Sequence of chain 6.F:
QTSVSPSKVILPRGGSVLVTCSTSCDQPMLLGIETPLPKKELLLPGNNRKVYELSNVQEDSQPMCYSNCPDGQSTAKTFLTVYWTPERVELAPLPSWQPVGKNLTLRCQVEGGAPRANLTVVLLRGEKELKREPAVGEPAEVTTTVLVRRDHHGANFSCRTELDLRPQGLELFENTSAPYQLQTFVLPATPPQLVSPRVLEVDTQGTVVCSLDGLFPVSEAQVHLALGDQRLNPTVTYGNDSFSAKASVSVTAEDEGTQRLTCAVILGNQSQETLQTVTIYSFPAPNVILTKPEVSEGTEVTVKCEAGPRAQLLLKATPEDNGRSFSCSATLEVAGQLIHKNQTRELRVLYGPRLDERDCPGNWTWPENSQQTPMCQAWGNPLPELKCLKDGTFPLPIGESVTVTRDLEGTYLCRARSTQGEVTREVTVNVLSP

Binding-site contacts:
Ligand atom C5 contacts residue ASN240 of chain 6.F at 3.7 Å.
Ligand atom C4 contacts residue ASN240 of chain 6.F at 4.3 Å.
Ligand atom O7 contacts residue GLY239 of chain 6.F at 3.6 Å.
Ligand atom C8 contacts residue ASN240 of chain 6.F at 3.9 Å.
Ligand atom C1 contacts residue ASN240 of chain 6.F at 1.5 Å.
Ligand atom C7 contacts residue ASN240 of chain 6.F at 3.2 Å.
Ligand atom C2 contacts residue ASN240 of chain 6.F at 2.5 Å.
Ligand atom O5 contacts residue ASN240 of chain 6.F at 2.4 Å (h-bond).
Ligand atom O7 contacts residue ASN240 of chain 6.F at 3.0 Å (h-bond).
Ligand atom N2 contacts residue ASN240 of chain 6.F at 2.8 Å (h-bond).
Ligand atom C3 contacts residue ASN240 of chain 6.F at 3.7 Å.

This small molecule binds to this protein.
Small molecule (SMILES): CC(=O)N[C@@H]1[C@@H](O)[C@H](O)[C@@H](CO)O[C@H]1O